Sequence of chain 1.B:
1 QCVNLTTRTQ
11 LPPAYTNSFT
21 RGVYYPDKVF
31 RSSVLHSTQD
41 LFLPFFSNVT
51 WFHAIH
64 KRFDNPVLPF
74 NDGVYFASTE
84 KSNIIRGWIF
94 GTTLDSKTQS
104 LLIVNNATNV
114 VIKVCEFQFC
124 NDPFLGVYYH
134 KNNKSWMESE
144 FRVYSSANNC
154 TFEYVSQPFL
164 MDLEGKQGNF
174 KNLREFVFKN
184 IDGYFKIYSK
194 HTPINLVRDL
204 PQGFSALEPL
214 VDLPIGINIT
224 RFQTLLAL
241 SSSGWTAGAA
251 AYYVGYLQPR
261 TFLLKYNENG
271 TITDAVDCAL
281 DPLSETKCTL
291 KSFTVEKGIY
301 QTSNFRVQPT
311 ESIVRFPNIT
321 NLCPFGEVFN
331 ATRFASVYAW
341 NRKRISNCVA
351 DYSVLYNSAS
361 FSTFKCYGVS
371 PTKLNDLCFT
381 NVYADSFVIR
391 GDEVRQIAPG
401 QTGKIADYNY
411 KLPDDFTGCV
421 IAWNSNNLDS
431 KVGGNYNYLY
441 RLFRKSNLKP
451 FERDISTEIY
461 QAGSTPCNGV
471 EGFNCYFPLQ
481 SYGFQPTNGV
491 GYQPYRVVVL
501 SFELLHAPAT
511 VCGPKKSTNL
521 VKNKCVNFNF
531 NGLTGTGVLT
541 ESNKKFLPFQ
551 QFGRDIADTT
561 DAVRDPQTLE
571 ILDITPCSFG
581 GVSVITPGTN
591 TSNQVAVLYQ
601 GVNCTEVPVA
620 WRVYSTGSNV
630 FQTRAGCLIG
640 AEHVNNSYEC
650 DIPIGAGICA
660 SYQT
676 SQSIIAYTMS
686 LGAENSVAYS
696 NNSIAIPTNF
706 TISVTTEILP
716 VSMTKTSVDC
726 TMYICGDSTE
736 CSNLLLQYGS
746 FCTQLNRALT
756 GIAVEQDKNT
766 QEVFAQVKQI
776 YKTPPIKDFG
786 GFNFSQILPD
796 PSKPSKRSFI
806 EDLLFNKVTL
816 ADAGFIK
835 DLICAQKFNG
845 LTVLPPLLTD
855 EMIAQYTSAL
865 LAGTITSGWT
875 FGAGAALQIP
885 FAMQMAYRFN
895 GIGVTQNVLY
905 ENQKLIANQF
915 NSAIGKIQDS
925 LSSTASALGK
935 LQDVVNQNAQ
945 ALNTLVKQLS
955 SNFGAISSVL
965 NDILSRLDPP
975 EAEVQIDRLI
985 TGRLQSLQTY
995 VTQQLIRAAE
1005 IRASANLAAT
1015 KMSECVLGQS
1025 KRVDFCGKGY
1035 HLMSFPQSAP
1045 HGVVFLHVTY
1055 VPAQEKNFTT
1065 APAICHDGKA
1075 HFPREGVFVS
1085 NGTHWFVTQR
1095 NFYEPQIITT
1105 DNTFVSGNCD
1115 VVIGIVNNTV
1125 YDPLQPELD

The protein below binds the small molecule below.
Small molecule (SMILES): CC(=O)N[C@H]1[C@H](O[C@H]2[C@H](O)[C@@H](NC(C)=O)CO[C@@H]2CO)O[C@H](CO)[C@@H](O)[C@@H]1O

Binding-site contacts:
Ligand atom C2 contacts residue ASN1085 of chain 1.B at 2.6 Å.
Ligand atom N2 contacts residue ASN1085 of chain 1.B at 2.9 Å (h-bond).
Ligand atom O5 contacts residue PHE1090 of chain 1.B at 4.2 Å.
Ligand atom C4 contacts residue ASN1085 of chain 1.B at 4.1 Å.
Ligand atom C8 contacts residue ASN1085 of chain 1.B at 4.1 Å.
Ligand atom C3 contacts residue ASN1085 of chain 1.B at 3.7 Å.
Ligand atom C1 contacts residue HIS1088 of chain 1.B at 4.1 Å.
Ligand atom C8 contacts residue THR1087 of chain 1.B at 4.0 Å.
Ligand atom N2 contacts residue THR1087 of chain 1.B at 4.3 Å.
Ligand atom C6 contacts residue PHE1090 of chain 1.B at 4.4 Å (hydrophobic).
Ligand atom C5 contacts residue ASN1085 of chain 1.B at 3.4 Å.
Ligand atom O5 contacts residue ASN1085 of chain 1.B at 2.4 Å (h-bond).
Ligand atom C1 contacts residue ASN1085 of chain 1.B at 1.4 Å.
Ligand atom C8 contacts residue HIS1088 of chain 1.B at 4.2 Å.
Ligand atom C7 contacts residue HIS1088 of chain 1.B at 4.2 Å.
Ligand atom C7 contacts residue ASN1085 of chain 1.B at 4.1 Å.